A small-molecule ligand and the protein it binds are described below.
Small molecule (SMILES): CC(=O)N[C@@H]1[C@@H](O)[C@H](O)[C@@H](CO)O[C@H]1O

Binding-site contacts:
Ligand atom C1 contacts residue SER381 of chain 1.A at 4.5 Å.
Ligand atom O7 contacts residue SER381 of chain 1.A at 3.4 Å (h-bond).
Ligand atom C7 contacts residue ILE382 of chain 1.A at 3.9 Å (hydrophobic).
Ligand atom C7 contacts residue ASN379 of chain 1.A at 4.1 Å.
Ligand atom C1 contacts residue ILE382 of chain 1.A at 4.3 Å (hydrophobic).
Ligand atom O5 contacts residue GLN375 of chain 1.A at 3.9 Å.
Ligand atom N2 contacts residue ILE382 of chain 1.A at 3.5 Å.
Ligand atom C2 contacts residue SER381 of chain 1.A at 3.9 Å.
Ligand atom C8 contacts residue SER381 of chain 1.A at 4.1 Å.
Ligand atom C1 contacts residue ASN379 of chain 1.A at 1.4 Å.
Ligand atom C8 contacts residue GLU385 of chain 1.A at 3.2 Å.
Ligand atom N2 contacts residue ASN379 of chain 1.A at 3.0 Å (h-bond).
Ligand atom N2 contacts residue TYR371 of chain 1.A at 4.3 Å.
Ligand atom C8 contacts residue TYR371 of chain 1.A at 4.0 Å (hydrophobic).
Ligand atom C4 contacts residue ASN379 of chain 1.A at 4.3 Å.
Ligand atom O6 contacts residue ASN379 of chain 1.A at 4.2 Å.
Ligand atom C5 contacts residue ASN379 of chain 1.A at 3.6 Å.
Ligand atom C3 contacts residue ASN379 of chain 1.A at 3.8 Å.
Ligand atom C1 contacts residue GLN375 of chain 1.A at 3.8 Å.
Ligand atom O5 contacts residue ASN379 of chain 1.A at 2.4 Å (h-bond).
Ligand atom C8 contacts residue ILE382 of chain 1.A at 3.6 Å (hydrophobic).
Ligand atom C7 contacts residue GLU385 of chain 1.A at 4.0 Å.
Ligand atom C2 contacts residue ASN379 of chain 1.A at 2.6 Å.
Ligand atom N2 contacts residue SER381 of chain 1.A at 3.8 Å.
Ligand atom O7 contacts residue GLU385 of chain 1.A at 3.9 Å.
Ligand atom C2 contacts residue ILE382 of chain 1.A at 4.4 Å (hydrophobic).
Ligand atom C7 contacts residue SER381 of chain 1.A at 3.5 Å.

Sequence of chain 1.A:
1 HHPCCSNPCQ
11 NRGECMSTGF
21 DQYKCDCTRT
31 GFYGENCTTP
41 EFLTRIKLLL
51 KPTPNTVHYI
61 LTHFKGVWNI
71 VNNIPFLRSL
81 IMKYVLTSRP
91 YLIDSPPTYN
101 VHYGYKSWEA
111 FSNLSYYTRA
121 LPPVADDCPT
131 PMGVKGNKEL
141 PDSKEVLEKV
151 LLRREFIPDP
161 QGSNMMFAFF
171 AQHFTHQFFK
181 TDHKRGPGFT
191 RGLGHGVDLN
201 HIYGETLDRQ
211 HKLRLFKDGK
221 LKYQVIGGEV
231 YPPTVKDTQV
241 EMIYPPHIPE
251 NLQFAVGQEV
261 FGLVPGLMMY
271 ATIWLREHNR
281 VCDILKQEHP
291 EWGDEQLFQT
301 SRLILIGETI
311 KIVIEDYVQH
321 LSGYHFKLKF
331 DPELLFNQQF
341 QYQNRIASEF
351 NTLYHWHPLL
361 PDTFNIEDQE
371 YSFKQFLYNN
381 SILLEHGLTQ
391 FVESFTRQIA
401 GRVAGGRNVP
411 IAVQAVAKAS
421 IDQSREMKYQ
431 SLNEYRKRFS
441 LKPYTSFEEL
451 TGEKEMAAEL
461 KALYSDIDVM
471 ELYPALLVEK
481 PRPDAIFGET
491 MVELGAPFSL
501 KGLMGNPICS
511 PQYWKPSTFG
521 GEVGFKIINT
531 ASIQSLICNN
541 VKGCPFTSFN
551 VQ